Sequence of chain 1.B:
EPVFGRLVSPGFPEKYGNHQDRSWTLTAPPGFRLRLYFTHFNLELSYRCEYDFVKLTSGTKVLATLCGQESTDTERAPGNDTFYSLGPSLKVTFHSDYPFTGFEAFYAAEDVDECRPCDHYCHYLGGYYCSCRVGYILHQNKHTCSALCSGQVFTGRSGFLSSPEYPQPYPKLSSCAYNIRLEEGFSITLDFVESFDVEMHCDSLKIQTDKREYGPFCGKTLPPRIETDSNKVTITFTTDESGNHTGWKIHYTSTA

Binding-site contacts:
Ligand atom C4 contacts residue ASN84 of chain 1.B at 4.2 Å.
Ligand atom O7 contacts residue GLY83 of chain 1.B at 3.4 Å.
Ligand atom C2 contacts residue ASN84 of chain 1.B at 2.5 Å.
Ligand atom O7 contacts residue ASN84 of chain 1.B at 3.2 Å (h-bond).
Ligand atom C3 contacts residue ASN84 of chain 1.B at 3.8 Å.
Ligand atom C8 contacts residue GLY83 of chain 1.B at 4.2 Å.
Ligand atom C1 contacts residue ASN84 of chain 1.B at 1.4 Å.
Ligand atom C7 contacts residue GLY83 of chain 1.B at 3.8 Å.
Ligand atom C5 contacts residue ASN84 of chain 1.B at 3.7 Å.
Ligand atom O5 contacts residue ASN84 of chain 1.B at 2.4 Å (h-bond).
Ligand atom N2 contacts residue ASN84 of chain 1.B at 2.9 Å (h-bond).
Ligand atom C7 contacts residue ASN84 of chain 1.B at 3.5 Å.

The protein below binds the small molecule below.
Small molecule (SMILES): CC(=O)N[C@@H]1[C@@H](O)[C@H](O)[C@@H](CO)O[C@H]1O